Sequence of chain 1.E:
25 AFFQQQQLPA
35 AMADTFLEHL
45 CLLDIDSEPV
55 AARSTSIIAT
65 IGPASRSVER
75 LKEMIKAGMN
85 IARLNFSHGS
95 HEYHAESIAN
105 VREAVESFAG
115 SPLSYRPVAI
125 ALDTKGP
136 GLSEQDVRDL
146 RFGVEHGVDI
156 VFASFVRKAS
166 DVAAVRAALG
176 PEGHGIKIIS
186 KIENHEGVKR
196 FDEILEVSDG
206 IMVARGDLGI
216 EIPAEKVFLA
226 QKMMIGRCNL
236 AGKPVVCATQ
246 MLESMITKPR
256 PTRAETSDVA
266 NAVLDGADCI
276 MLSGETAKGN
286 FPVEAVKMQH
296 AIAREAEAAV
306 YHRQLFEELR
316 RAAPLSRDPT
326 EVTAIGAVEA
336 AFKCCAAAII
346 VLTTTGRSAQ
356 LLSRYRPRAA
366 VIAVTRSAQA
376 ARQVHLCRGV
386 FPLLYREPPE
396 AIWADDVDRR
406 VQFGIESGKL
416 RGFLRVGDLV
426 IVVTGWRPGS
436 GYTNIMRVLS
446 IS

Binding-site contacts:
Ligand atom P1 contacts residue ARG405 of chain 1.E at 3.7 Å.
Ligand atom O4 contacts residue GLY436 of chain 1.E at 3.7 Å.
Ligand atom C6 contacts residue SER353 of chain 1.E at 3.7 Å.
Ligand atom O4 contacts residue THR438 of chain 1.E at 3.5 Å (h-bond).
Ligand atom O2P contacts residue PRO433 of chain 1.E at 3.7 Å.
Ligand atom O3 contacts residue TRP398 of chain 1.E at 3.6 Å.
Ligand atom C6 contacts residue LEU347 of chain 1.E at 3.6 Å (hydrophobic).
Ligand atom O5P contacts residue THR349 of chain 1.E at 3.4 Å (h-bond).
Ligand atom O1 contacts residue GLY434 of chain 1.E at 3.8 Å.
Ligand atom C3 contacts residue ARG432 of chain 1.E at 3.3 Å.
Ligand atom O5P contacts residue SER435 of chain 1.E at 2.8 Å (h-bond).
Ligand atom O2 contacts residue GLY430 of chain 1.E at 3.5 Å (h-bond).
Ligand atom C3 contacts residue GLY434 of chain 1.E at 3.5 Å.
Ligand atom O2P contacts residue GLY434 of chain 1.E at 2.8 Å (h-bond).
Ligand atom P2 contacts residue THR349 of chain 1.E at 3.7 Å.
Ligand atom O5P contacts residue THR348 of chain 1.E at 3.6 Å.
Ligand atom P2 contacts residue THR348 of chain 1.E at 3.5 Å.
Ligand atom O4P contacts residue THR348 of chain 1.E at 2.5 Å (h-bond).
Ligand atom O2 contacts residue LEU347 of chain 1.E at 3.4 Å.
Ligand atom O6P contacts residue SER353 of chain 1.E at 3.6 Å (h-bond).
Ligand atom O4 contacts residue TYR437 of chain 1.E at 2.9 Å (h-bond).
Ligand atom O3P contacts residue TRP398 of chain 1.E at 2.7 Å (h-bond).
Ligand atom C5 contacts residue GLY434 of chain 1.E at 3.4 Å.
Ligand atom P2 contacts residue SER353 of chain 1.E at 3.6 Å.
Ligand atom C6 contacts residue THR438 of chain 1.E at 3.5 Å.
Ligand atom O3P contacts residue ARG405 of chain 1.E at 2.9 Å (salt-bridge).
Ligand atom O3 contacts residue ARG432 of chain 1.E at 2.7 Å (salt-bridge).
Ligand atom O6 contacts residue THR349 of chain 1.E at 3.1 Å (h-bond).
Ligand atom O1P contacts residue ARG405 of chain 1.E at 2.8 Å (salt-bridge).
Ligand atom P2 contacts residue SER435 of chain 1.E at 3.5 Å.
Ligand atom O6P contacts residue GLY436 of chain 1.E at 2.8 Å (h-bond).
Ligand atom O4P contacts residue SER353 of chain 1.E at 2.7 Å (h-bond).
Ligand atom O4 contacts residue GLY434 of chain 1.E at 2.6 Å (h-bond).
Ligand atom O3 contacts residue GLY430 of chain 1.E at 3.1 Å.
Ligand atom C1 contacts residue ARG405 of chain 1.E at 3.8 Å.
Ligand atom C4 contacts residue GLY434 of chain 1.E at 3.3 Å.
Ligand atom O6P contacts residue SER435 of chain 1.E at 3.1 Å (h-bond).
Ligand atom O6 contacts residue THR348 of chain 1.E at 3.6 Å.
Ligand atom O5 contacts residue LEU347 of chain 1.E at 3.8 Å.
Ligand atom O5P contacts residue THR350 of chain 1.E at 2.7 Å (h-bond).

A protein and the small-molecule ligand that binds it are described below.
Small molecule (SMILES): O=P(O)(O)OC[C@H]1O[C@](O)(COP(=O)(O)O)[C@@H](O)[C@@H]1O